Binding-site contacts:
Ligand atom C10 contacts residue TRP82 of chain 1.D at 3.6 Å (hydrophobic).
Ligand atom C26 contacts residue PHE351 of chain 1.D at 3.7 Å (hydrophobic).
Ligand atom C29 contacts residue SER344 of chain 1.D at 3.5 Å.
Ligand atom C08 contacts residue MET394 of chain 1.D at 3.6 Å (hydrophobic).
Ligand atom C29 contacts residue PHE345 of chain 1.D at 3.5 Å (hydrophobic).
Ligand atom C11 contacts residue TRP82 of chain 1.D at 3.8 Å (hydrophobic).
Ligand atom O13 contacts residue TRP82 of chain 1.D at 3.1 Å.
Ligand atom O02 contacts residue MET394 of chain 1.D at 3.8 Å.
Ligand atom C03 contacts residue MET394 of chain 1.D at 3.8 Å (hydrophobic).
Ligand atom C27 contacts residue TYR353 of chain 1.D at 3.7 Å (hydrophobic).
Ligand atom C29 contacts residue VAL225 of chain 1.D at 3.7 Å (hydrophobic).
Ligand atom O24 contacts residue PHE351 of chain 1.D at 3.8 Å.
Ligand atom C11 contacts residue MET394 of chain 1.D at 3.7 Å (hydrophobic).
Ligand atom C20 contacts residue TRP82 of chain 1.D at 3.7 Å (hydrophobic).
Ligand atom C28 contacts residue SER344 of chain 1.D at 3.4 Å.
Ligand atom C05 contacts residue LEU86 of chain 1.D at 3.5 Å (hydrophobic).
Ligand atom C10 contacts residue MET394 of chain 1.D at 3.4 Å (hydrophobic).
Ligand atom C01 contacts residue MET394 of chain 1.D at 3.8 Å (hydrophobic).
Ligand atom C01 contacts residue ILE392 of chain 1.D at 3.5 Å (hydrophobic).
Ligand atom C22 contacts residue TRP82 of chain 1.D at 3.4 Å (hydrophobic).
Ligand atom N19 contacts residue VAL225 of chain 1.D at 3.7 Å.
Ligand atom C01 contacts residue ASN393 of chain 1.D at 3.2 Å.
Ligand atom O15 contacts residue MET394 of chain 1.D at 3.4 Å.
Ligand atom N09 contacts residue MET394 of chain 1.D at 3.6 Å.
Ligand atom C18 contacts residue TRP395 of chain 1.D at 3.4 Å (hydrophobic).
Ligand atom C23 contacts residue VAL225 of chain 1.D at 3.6 Å (hydrophobic).
Ligand atom N06 contacts residue GLN400 of chain 1.D at 3.5 Å.
Ligand atom N09 contacts residue ASP83 of chain 1.D at 2.8 Å (salt-bridge).
Ligand atom C10 contacts residue ASP83 of chain 1.D at 3.6 Å.
Ligand atom O15 contacts residue TRP395 of chain 1.D at 3.2 Å (h-bond).
Ligand atom N06 contacts residue LEU86 of chain 1.D at 3.4 Å.
Ligand atom C21 contacts residue TRP82 of chain 1.D at 3.6 Å (hydrophobic).
Ligand atom C05 contacts residue GLN400 of chain 1.D at 3.7 Å.
Ligand atom C17 contacts residue TRP395 of chain 1.D at 3.6 Å (hydrophobic).
Ligand atom O24 contacts residue VAL225 of chain 1.D at 3.8 Å.
Ligand atom C30 contacts residue VAL225 of chain 1.D at 3.1 Å (hydrophobic).
Ligand atom C04 contacts residue MET402 of chain 1.D at 3.6 Å (hydrophobic).
Ligand atom O13 contacts residue ILE79 of chain 1.D at 3.8 Å.
Ligand atom C26 contacts residue ILE392 of chain 1.D at 3.6 Å (hydrophobic).
Ligand atom C10 contacts residue ILE79 of chain 1.D at 3.5 Å (hydrophobic).

Sequence of chain 1.D:
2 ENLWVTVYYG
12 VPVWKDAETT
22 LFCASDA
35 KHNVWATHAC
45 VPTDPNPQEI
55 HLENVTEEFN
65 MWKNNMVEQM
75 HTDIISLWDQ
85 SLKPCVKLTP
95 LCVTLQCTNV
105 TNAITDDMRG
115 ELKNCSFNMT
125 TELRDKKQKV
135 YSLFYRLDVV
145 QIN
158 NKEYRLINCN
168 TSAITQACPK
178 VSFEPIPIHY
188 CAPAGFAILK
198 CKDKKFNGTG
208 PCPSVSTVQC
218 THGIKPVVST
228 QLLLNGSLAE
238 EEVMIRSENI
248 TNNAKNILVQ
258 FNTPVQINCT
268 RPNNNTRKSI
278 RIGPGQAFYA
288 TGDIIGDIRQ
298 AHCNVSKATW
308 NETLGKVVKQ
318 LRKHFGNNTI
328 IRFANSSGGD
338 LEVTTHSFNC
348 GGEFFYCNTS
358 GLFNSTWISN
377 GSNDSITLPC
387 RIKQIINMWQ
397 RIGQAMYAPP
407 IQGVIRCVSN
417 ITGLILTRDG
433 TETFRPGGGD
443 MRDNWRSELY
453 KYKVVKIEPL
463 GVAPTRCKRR

This protein binds this small molecule.
Small molecule (SMILES): COc1ccnc2[nH]cc(C(=O)C(=O)N3CCN(C(=O)c4ccccc4)C[C@H]3C)c12